This protein binds this small molecule.
Small molecule (SMILES): CC(=O)N[C@@H]1[C@@H](O)[C@H](O)[C@@H](CO)O[C@H]1O

Sequence of chain 1.B:
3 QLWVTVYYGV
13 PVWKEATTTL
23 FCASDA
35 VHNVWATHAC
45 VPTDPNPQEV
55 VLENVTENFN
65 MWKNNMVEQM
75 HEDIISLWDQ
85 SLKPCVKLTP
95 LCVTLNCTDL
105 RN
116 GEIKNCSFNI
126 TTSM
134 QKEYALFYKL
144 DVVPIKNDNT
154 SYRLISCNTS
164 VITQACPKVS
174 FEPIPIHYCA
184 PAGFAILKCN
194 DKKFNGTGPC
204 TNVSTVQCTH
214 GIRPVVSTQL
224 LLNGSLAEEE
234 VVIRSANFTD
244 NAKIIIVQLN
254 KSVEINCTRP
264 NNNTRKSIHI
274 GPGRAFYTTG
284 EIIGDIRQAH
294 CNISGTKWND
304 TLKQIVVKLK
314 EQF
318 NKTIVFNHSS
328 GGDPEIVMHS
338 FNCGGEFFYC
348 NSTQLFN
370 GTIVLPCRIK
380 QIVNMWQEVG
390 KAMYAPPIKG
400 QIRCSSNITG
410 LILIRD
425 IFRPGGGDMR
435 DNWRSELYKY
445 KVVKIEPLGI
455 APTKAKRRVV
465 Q

Binding-site contacts:
Ligand atom O5 contacts residue ASN295 of chain 1.B at 2.4 Å (h-bond).
Ligand atom C2 contacts residue ASN295 of chain 1.B at 2.4 Å.
Ligand atom O6 contacts residue THR371 of chain 1.B at 3.4 Å.
Ligand atom C6 contacts residue VAL373 of chain 1.B at 3.7 Å (hydrophobic).
Ligand atom C8 contacts residue HIS293 of chain 1.B at 3.4 Å.
Ligand atom C4 contacts residue ASN295 of chain 1.B at 4.2 Å.
Ligand atom C3 contacts residue ASN295 of chain 1.B at 3.8 Å.
Ligand atom C7 contacts residue ASN295 of chain 1.B at 3.7 Å.
Ligand atom C1 contacts residue HIS293 of chain 1.B at 3.5 Å.
Ligand atom C5 contacts residue VAL373 of chain 1.B at 4.2 Å (hydrophobic).
Ligand atom O5 contacts residue HIS293 of chain 1.B at 4.0 Å.
Ligand atom O7 contacts residue ARG402 of chain 1.B at 2.7 Å (salt-bridge).
Ligand atom C6 contacts residue THR371 of chain 1.B at 3.9 Å.
Ligand atom C1 contacts residue THR371 of chain 1.B at 4.1 Å.
Ligand atom C8 contacts residue THR261 of chain 1.B at 3.8 Å.
Ligand atom N2 contacts residue ASN295 of chain 1.B at 2.9 Å (h-bond).
Ligand atom C8 contacts residue ASN295 of chain 1.B at 4.1 Å.
Ligand atom O5 contacts residue VAL373 of chain 1.B at 4.2 Å.
Ligand atom C7 contacts residue ARG402 of chain 1.B at 3.9 Å.
Ligand atom C2 contacts residue HIS293 of chain 1.B at 4.4 Å.
Ligand atom C1 contacts residue ASN295 of chain 1.B at 1.4 Å.
Ligand atom C5 contacts residue ASN295 of chain 1.B at 3.7 Å.
Ligand atom O5 contacts residue THR371 of chain 1.B at 3.5 Å (h-bond).
Ligand atom C5 contacts residue HIS293 of chain 1.B at 4.3 Å.